Binding-site contacts:
Ligand atom O6 contacts residue PHE186 of chain 1.B at 3.5 Å.
Ligand atom N3 contacts residue PHE186 of chain 1.B at 3.6 Å.
Ligand atom N2 contacts residue PHE186 of chain 1.B at 3.7 Å.
Ligand atom C6 contacts residue LYS165 of chain 1.B at 3.6 Å.
Ligand atom CAK contacts residue THR141 of chain 1.B at 3.6 Å.
Ligand atom C5 contacts residue LYS165 of chain 1.B at 3.8 Å.
Ligand atom CAL contacts residue PO41 of chain 1.J at 3.6 Å.
Ligand atom N2 contacts residue ASP193 of chain 1.B at 2.8 Å (salt-bridge).
Ligand atom OAU contacts residue MG1 of chain 1.I at 3.5 Å.
Ligand atom CAJ contacts residue MG1 of chain 1.I at 3.7 Å.
Ligand atom OAD contacts residue PO41 of chain 1.J at 3.4 Å (h-bond).
Ligand atom BR8 contacts residue ASP137 of chain 1.B at 3.0 Å.
Ligand atom C2 contacts residue VAL187 of chain 1.B at 3.3 Å (hydrophobic).
Ligand atom OAC contacts residue GLY139 of chain 1.B at 2.5 Å (h-bond).
Ligand atom C4 contacts residue PHE186 of chain 1.B at 3.7 Å (hydrophobic).
Ligand atom OAF contacts residue THR138 of chain 1.B at 3.3 Å (h-bond).
Ligand atom O6 contacts residue ILE135 of chain 1.B at 3.6 Å.
Ligand atom N1 contacts residue VAL187 of chain 1.B at 2.7 Å (h-bond).
Ligand atom OAF contacts residue LYS140 of chain 1.B at 3.4 Å (salt-bridge).
Ligand atom OAC contacts residue THR138 of chain 1.B at 3.0 Å (h-bond).
Ligand atom O6 contacts residue LYS165 of chain 1.B at 2.6 Å (salt-bridge).
Ligand atom O6 contacts residue VAL187 of chain 1.B at 3.2 Å (h-bond).
Ligand atom OAE contacts residue ASP137 of chain 1.B at 3.1 Å.
Ligand atom PBC contacts residue ASP137 of chain 1.B at 3.7 Å.
Ligand atom OAF contacts residue THR141 of chain 1.B at 2.8 Å (h-bond).
Ligand atom C6 contacts residue ILE135 of chain 1.B at 3.8 Å (hydrophobic).
Ligand atom OAE contacts residue GLY139 of chain 1.B at 3.7 Å.
Ligand atom C2 contacts residue PHE186 of chain 1.B at 3.5 Å (hydrophobic).
Ligand atom N2 contacts residue VAL187 of chain 1.B at 3.0 Å (h-bond).
Ligand atom CAK contacts residue ILE135 of chain 1.B at 3.6 Å (hydrophobic).
Ligand atom N1 contacts residue PHE186 of chain 1.B at 3.7 Å.
Ligand atom C6 contacts residue PHE186 of chain 1.B at 3.7 Å (hydrophobic).
Ligand atom CAQ contacts residue PO41 of chain 1.J at 3.1 Å.
Ligand atom PBC contacts residue GLY139 of chain 1.B at 3.5 Å.
Ligand atom O6 contacts residue LYS185 of chain 1.B at 3.4 Å (salt-bridge).
Ligand atom OAE contacts residue THR138 of chain 1.B at 2.2 Å (h-bond).
Ligand atom OAC contacts residue ASP137 of chain 1.B at 2.8 Å (salt-bridge).
Ligand atom N2 contacts residue LEU192 of chain 1.B at 3.7 Å.
Ligand atom N7 contacts residue LYS165 of chain 1.B at 3.3 Å (salt-bridge).
Ligand atom PBC contacts residue THR138 of chain 1.B at 3.2 Å.

Sequence of chain 1.B:
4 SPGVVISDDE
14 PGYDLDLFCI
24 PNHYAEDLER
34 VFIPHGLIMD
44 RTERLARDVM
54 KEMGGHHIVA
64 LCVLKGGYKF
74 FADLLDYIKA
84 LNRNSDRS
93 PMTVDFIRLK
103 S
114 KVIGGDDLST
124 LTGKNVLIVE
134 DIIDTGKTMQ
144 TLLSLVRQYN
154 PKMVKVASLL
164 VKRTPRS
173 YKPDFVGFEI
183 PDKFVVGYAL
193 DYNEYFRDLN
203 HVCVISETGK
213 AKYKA

A small-molecule ligand and the protein it binds are described below.
Small molecule (SMILES): Nc1nc2c(nc(Br)n2CCN(/C=C/P(=O)(O)O)CCO/C=C/P(=O)(O)O)c(=O)[nH]1